The protein below binds the small molecule below.
Small molecule (SMILES): CC[C@@H]1C(=O)N(C)c2cnc(Nc3ccc(C(=O)NC4CCN(C)CC4)cc3OC)nc2N1C1CCCC1

Binding-site contacts:
Ligand atom O3 contacts residue ARG98 of chain 1.A at 3.8 Å.
Ligand atom C6 contacts residue PHE147 of chain 1.A at 3.4 Å (hydrophobic).
Ligand atom N3 contacts residue PHE147 of chain 1.A at 3.4 Å.
Ligand atom C1 contacts residue CYS97 of chain 1.A at 3.6 Å (hydrophobic).
Ligand atom O2 contacts residue ARG21 of chain 1.A at 2.7 Å (salt-bridge).
Ligand atom C23 contacts residue ARG100 of chain 1.A at 3.7 Å.
Ligand atom C11 contacts residue VAL78 of chain 1.A at 3.4 Å (hydrophobic).
Ligand atom O1 contacts residue PHE147 of chain 1.A at 3.8 Å.
Ligand atom O1 contacts residue LEU94 of chain 1.A at 3.5 Å.
Ligand atom C29 contacts residue LEU23 of chain 1.A at 3.7 Å (hydrophobic).
Ligand atom C31 contacts residue ARG21 of chain 1.A at 3.8 Å.
Ligand atom C4 contacts residue ALA44 of chain 1.A at 3.8 Å (hydrophobic).
Ligand atom C21 contacts residue ARG100 of chain 1.A at 3.7 Å.
Ligand atom N5 contacts residue LEU96 of chain 1.A at 3.8 Å.
Ligand atom C19 contacts residue LEU23 of chain 1.A at 3.6 Å (hydrophobic).
Ligand atom C31 contacts residue ARG98 of chain 1.A at 3.8 Å.
Ligand atom C17 contacts residue LEU23 of chain 1.A at 3.7 Å (hydrophobic).
Ligand atom C2 contacts residue PHE147 of chain 1.A at 3.5 Å (hydrophobic).
Ligand atom C10 contacts residue CYS31 of chain 1.A at 3.8 Å (hydrophobic).
Ligand atom C9 contacts residue CYS31 of chain 1.A at 3.8 Å (hydrophobic).
Ligand atom C4 contacts residue CYS97 of chain 1.A at 3.4 Å (hydrophobic).
Ligand atom N4 contacts residue PHE147 of chain 1.A at 3.8 Å.
Ligand atom O2 contacts residue ARG100 of chain 1.A at 3.8 Å.
Ligand atom C3 contacts residue PHE147 of chain 1.A at 3.7 Å (hydrophobic).
Ligand atom C4 contacts residue GLU95 of chain 1.A at 3.4 Å.
Ligand atom N1 contacts residue CYS97 of chain 1.A at 2.9 Å (h-bond).
Ligand atom C31 contacts residue GLU33 of chain 1.A at 3.5 Å.
Ligand atom C18 contacts residue ARG100 of chain 1.A at 3.7 Å.
Ligand atom C16 contacts residue LEU23 of chain 1.A at 3.7 Å (hydrophobic).
Ligand atom C15 contacts residue CYS31 of chain 1.A at 3.7 Å (hydrophobic).
Ligand atom C13 contacts residue LYS25 of chain 1.A at 3.6 Å.
Ligand atom C11 contacts residue GLU95 of chain 1.A at 3.5 Å.
Ligand atom C5 contacts residue PHE147 of chain 1.A at 3.5 Å (hydrophobic).
Ligand atom N5 contacts residue CYS97 of chain 1.A at 3.1 Å (h-bond).
Ligand atom O3 contacts residue LEU96 of chain 1.A at 3.6 Å.
Ligand atom O3 contacts residue CYS97 of chain 1.A at 3.5 Å (h-bond).
Ligand atom C19 contacts residue ARG100 of chain 1.A at 3.6 Å.
Ligand atom N6 contacts residue LEU23 of chain 1.A at 3.0 Å (h-bond).
Ligand atom C29 contacts residue PHE22 of chain 1.A at 3.5 Å (hydrophobic).
Ligand atom C21 contacts residue ARG21 of chain 1.A at 3.5 Å.

Sequence of chain 1.A:
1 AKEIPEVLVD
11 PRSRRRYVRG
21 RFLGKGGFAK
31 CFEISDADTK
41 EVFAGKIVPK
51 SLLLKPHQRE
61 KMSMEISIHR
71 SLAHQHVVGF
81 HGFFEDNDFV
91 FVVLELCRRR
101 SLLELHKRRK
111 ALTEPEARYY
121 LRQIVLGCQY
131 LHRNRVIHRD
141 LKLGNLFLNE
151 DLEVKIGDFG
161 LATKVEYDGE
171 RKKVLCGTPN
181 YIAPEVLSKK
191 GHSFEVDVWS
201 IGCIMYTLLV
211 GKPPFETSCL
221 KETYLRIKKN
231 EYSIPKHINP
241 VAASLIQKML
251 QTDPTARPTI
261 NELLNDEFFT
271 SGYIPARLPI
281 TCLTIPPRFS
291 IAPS